Sequence of chain 1.B:
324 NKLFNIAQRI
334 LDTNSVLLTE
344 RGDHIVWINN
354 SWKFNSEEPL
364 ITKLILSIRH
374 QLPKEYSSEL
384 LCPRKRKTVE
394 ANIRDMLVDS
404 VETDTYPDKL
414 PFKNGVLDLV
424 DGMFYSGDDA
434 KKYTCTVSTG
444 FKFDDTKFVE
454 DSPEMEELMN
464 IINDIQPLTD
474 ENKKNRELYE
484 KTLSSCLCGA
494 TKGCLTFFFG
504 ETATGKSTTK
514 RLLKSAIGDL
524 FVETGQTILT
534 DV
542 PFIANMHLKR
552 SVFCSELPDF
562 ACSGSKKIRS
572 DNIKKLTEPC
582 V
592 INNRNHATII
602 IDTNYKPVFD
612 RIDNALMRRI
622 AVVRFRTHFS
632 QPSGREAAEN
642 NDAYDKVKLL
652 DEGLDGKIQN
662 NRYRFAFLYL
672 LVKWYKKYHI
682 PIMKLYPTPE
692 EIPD

This protein binds this small molecule.
Small molecule (SMILES): Nc1ncnc2c1ncn2[C@@H]1O[C@H](CO[P](=O)(O)O[P](N)(=O)O)[C@@H](O)[C@H]1O

Binding-site contacts:
Ligand atom C2 contacts residue ASP652 of chain 1.B at 3.5 Å.
Ligand atom N7 contacts residue THR511 of chain 1.B at 3.6 Å (h-bond).
Ligand atom C2' contacts residue THR511 of chain 1.B at 3.7 Å.
Ligand atom C2 contacts residue LEU655 of chain 1.B at 3.5 Å (hydrophobic).
Ligand atom C6 contacts residue ASP467 of chain 1.B at 3.4 Å.
Ligand atom N7 contacts residue PHE630 of chain 1.B at 3.2 Å.
Ligand atom O2B contacts residue LYS509 of chain 1.B at 2.6 Å (salt-bridge).
Ligand atom O2' contacts residue LEU655 of chain 1.B at 3.3 Å.
Ligand atom O2A contacts residue GLY508 of chain 1.B at 3.2 Å.
Ligand atom N3B contacts residue ALA506 of chain 1.B at 3.5 Å (h-bond).
Ligand atom N6 contacts residue ILE464 of chain 1.B at 3.5 Å.
Ligand atom O2B contacts residue THR507 of chain 1.B at 2.2 Å (h-bond).
Ligand atom PB contacts residue LYS509 of chain 1.B at 3.4 Å.
Ligand atom O3A contacts residue LYS509 of chain 1.B at 3.7 Å.
Ligand atom C5' contacts residue ALA506 of chain 1.B at 3.6 Å (hydrophobic).
Ligand atom O2B contacts residue GLU504 of chain 1.B at 3.2 Å (salt-bridge).
Ligand atom PB contacts residue GLY508 of chain 1.B at 3.5 Å.
Ligand atom O3A contacts residue GLY508 of chain 1.B at 2.9 Å (h-bond).
Ligand atom O2A contacts residue SER510 of chain 1.B at 3.2 Å (h-bond).
Ligand atom O3A contacts residue THR507 of chain 1.B at 3.4 Å (h-bond).
Ligand atom O1A contacts residue SER510 of chain 1.B at 3.4 Å.
Ligand atom N3 contacts residue LEU655 of chain 1.B at 3.6 Å.
Ligand atom N1 contacts residue LEU655 of chain 1.B at 3.5 Å.
Ligand atom N9 contacts residue PHE630 of chain 1.B at 3.7 Å.
Ligand atom PB contacts residue THR507 of chain 1.B at 3.6 Å.
Ligand atom C6 contacts residue LEU655 of chain 1.B at 3.6 Å (hydrophobic).
Ligand atom O1B contacts residue LYS509 of chain 1.B at 3.0 Å (salt-bridge).
Ligand atom C8 contacts residue PHE630 of chain 1.B at 3.3 Å (hydrophobic).
Ligand atom C5 contacts residue LEU655 of chain 1.B at 3.7 Å (hydrophobic).
Ligand atom N6 contacts residue ASP467 of chain 1.B at 2.3 Å (salt-bridge).
Ligand atom C8 contacts residue THR511 of chain 1.B at 3.0 Å.
Ligand atom C4 contacts residue LEU655 of chain 1.B at 3.7 Å (hydrophobic).
Ligand atom O2A contacts residue LYS509 of chain 1.B at 3.7 Å.
Ligand atom O2A contacts residue THR511 of chain 1.B at 2.6 Å (h-bond).
Ligand atom O1B contacts residue SER510 of chain 1.B at 2.4 Å (h-bond).
Ligand atom O2B contacts residue GLY508 of chain 1.B at 3.0 Å (h-bond).
Ligand atom O3A contacts residue ALA506 of chain 1.B at 3.6 Å.
Ligand atom O3' contacts residue ASP656 of chain 1.B at 3.7 Å.
Ligand atom O2' contacts residue ASP656 of chain 1.B at 3.3 Å (salt-bridge).
Ligand atom N3 contacts residue ASP652 of chain 1.B at 3.4 Å (salt-bridge).